Binding-site contacts:
Ligand atom C5 contacts residue ASN895 of chain 1.B at 3.7 Å.
Ligand atom O6 contacts residue ASP984 of chain 1.B at 3.5 Å (salt-bridge).
Ligand atom N2 contacts residue ASN895 of chain 1.B at 2.8 Å (h-bond).
Ligand atom C8 contacts residue ASN895 of chain 1.B at 4.2 Å.
Ligand atom O5 contacts residue ASN895 of chain 1.B at 2.5 Å (h-bond).
Ligand atom C6 contacts residue LEU591 of chain 1.B at 3.8 Å (hydrophobic).
Ligand atom C1 contacts residue LEU591 of chain 1.B at 3.9 Å (hydrophobic).
Ligand atom C7 contacts residue ASN895 of chain 1.B at 3.1 Å.
Ligand atom C3 contacts residue ASN895 of chain 1.B at 3.8 Å.
Ligand atom O5 contacts residue LEU591 of chain 1.B at 3.2 Å.
Ligand atom C2 contacts residue PHE894 of chain 1.B at 4.3 Å (hydrophobic).
Ligand atom C5 contacts residue LEU591 of chain 1.B at 3.8 Å (hydrophobic).
Ligand atom C1 contacts residue ASN895 of chain 1.B at 1.4 Å.
Ligand atom C2 contacts residue ASN895 of chain 1.B at 2.5 Å.
Ligand atom C5 contacts residue PHE982 of chain 1.B at 4.3 Å (hydrophobic).
Ligand atom O5 contacts residue PHE982 of chain 1.B at 3.8 Å.
Ligand atom O7 contacts residue ASN895 of chain 1.B at 3.3 Å (h-bond).
Ligand atom O6 contacts residue PHE982 of chain 1.B at 3.4 Å.
Ligand atom C4 contacts residue ASN895 of chain 1.B at 4.3 Å.
Ligand atom C6 contacts residue PHE982 of chain 1.B at 3.5 Å (hydrophobic).

Sequence of chain 1.B:
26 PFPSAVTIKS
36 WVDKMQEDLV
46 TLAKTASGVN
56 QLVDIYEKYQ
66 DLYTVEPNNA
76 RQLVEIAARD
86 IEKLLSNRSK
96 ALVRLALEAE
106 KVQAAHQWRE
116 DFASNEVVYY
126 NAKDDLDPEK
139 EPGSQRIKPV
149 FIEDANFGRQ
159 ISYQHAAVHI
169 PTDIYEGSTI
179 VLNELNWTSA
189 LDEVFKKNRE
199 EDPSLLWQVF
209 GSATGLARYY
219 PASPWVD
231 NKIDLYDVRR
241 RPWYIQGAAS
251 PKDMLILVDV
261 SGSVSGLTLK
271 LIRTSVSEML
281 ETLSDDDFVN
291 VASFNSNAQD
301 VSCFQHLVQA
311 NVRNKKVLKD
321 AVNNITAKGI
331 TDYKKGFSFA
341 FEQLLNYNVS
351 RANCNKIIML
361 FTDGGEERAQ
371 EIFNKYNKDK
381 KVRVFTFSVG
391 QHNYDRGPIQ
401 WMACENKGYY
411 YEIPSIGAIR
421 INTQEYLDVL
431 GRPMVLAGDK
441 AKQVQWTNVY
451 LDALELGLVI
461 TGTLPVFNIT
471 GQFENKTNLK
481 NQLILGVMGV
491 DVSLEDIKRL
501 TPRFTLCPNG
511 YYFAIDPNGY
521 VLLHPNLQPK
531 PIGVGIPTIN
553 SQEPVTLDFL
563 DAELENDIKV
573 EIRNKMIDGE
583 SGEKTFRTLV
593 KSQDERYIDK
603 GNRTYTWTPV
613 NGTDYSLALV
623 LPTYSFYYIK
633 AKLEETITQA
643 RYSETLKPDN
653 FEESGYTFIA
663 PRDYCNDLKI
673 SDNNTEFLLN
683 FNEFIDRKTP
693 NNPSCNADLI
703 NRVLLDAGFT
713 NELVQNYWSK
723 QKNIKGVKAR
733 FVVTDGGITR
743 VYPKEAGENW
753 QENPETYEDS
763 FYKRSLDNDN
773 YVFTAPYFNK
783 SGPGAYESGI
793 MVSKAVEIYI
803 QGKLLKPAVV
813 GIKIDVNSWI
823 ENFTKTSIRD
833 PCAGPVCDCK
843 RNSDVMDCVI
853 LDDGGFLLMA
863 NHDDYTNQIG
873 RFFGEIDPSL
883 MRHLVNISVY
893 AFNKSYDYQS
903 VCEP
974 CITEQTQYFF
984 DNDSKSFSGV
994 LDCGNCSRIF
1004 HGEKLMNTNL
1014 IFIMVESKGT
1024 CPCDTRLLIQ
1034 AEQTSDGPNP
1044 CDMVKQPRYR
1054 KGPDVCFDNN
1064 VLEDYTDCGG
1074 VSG

This protein binds this small molecule.
Small molecule (SMILES): CC(=O)N[C@H]1[C@H](O[C@H]2[C@H](O)[C@@H](NC(C)=O)CO[C@@H]2CO)O[C@H](CO)[C@@H](O)[C@@H]1O